Sequence of chain 40.C:
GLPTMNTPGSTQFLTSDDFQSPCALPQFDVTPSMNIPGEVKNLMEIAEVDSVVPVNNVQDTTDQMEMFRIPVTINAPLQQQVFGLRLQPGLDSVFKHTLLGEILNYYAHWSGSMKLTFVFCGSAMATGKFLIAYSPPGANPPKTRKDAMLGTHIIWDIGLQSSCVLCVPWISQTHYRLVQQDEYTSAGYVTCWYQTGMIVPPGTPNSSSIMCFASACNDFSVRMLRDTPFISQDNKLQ

Sequence of chain 36.C:
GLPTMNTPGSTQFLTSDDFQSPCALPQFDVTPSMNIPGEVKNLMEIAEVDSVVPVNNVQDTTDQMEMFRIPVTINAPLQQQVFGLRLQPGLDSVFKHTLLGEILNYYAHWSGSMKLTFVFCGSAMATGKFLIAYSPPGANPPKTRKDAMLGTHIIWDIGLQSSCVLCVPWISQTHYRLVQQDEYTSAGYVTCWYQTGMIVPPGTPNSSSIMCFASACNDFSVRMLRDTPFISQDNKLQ

Binding-site contacts:
Ligand atom N2 contacts residue W711 of chain 40.F at 2.9 Å.
Ligand atom C6C contacts residue ILE186 of chain 40.A at 3.9 Å (hydrophobic).
Ligand atom N3A contacts residue TYR146 of chain 40.A at 4.0 Å.
Ligand atom C3 contacts residue W711 of chain 40.F at 3.3 Å.
Ligand atom O1 contacts residue THR97 of chain 40.A at 3.4 Å (h-bond).
Ligand atom C1C contacts residue THR97 of chain 40.A at 3.9 Å.
Ligand atom C3B contacts residue ILE219 of chain 40.A at 3.8 Å (hydrophobic).
Ligand atom C4B contacts residue ILE183 of chain 40.A at 4.0 Å (hydrophobic).
Ligand atom C3C contacts residue LEU216 of chain 40.A at 3.7 Å (hydrophobic).
Ligand atom C4C contacts residue MET117 of chain 40.A at 3.9 Å (hydrophobic).
Ligand atom C2B contacts residue ILE219 of chain 40.A at 3.8 Å (hydrophobic).
Ligand atom C5A contacts residue ILE170 of chain 40.A at 3.8 Å (hydrophobic).
Ligand atom C31 contacts residue W711 of chain 40.F at 3.0 Å.
Ligand atom O1B contacts residue ILE95 of chain 40.A at 3.6 Å.
Ligand atom C6B contacts residue TYR146 of chain 40.A at 3.8 Å (hydrophobic).
Ligand atom N3A contacts residue MET181 of chain 40.A at 3.3 Å.
Ligand atom N2 contacts residue THR97 of chain 40.A at 3.7 Å.
Ligand atom O1A contacts residue PHE121 of chain 40.A at 4.0 Å.
Ligand atom C2C contacts residue LEU216 of chain 40.A at 3.7 Å (hydrophobic).
Ligand atom C4A contacts residue LEU14 of chain 36.C at 4.0 Å (hydrophobic).
Ligand atom O1 contacts residue W711 of chain 40.F at 3.7 Å.
Ligand atom C5A contacts residue PRO168 of chain 40.A at 4.0 Å (hydrophobic).
Ligand atom C5A contacts residue ILE144 of chain 40.A at 3.7 Å (hydrophobic).
Ligand atom C4A contacts residue MET181 of chain 40.A at 3.6 Å (hydrophobic).
Ligand atom N3A contacts residue ALA24 of chain 40.C at 3.8 Å.
Ligand atom C2A contacts residue MET181 of chain 40.A at 3.7 Å (hydrophobic).
Ligand atom C5B contacts residue ILE183 of chain 40.A at 3.7 Å (hydrophobic).
Ligand atom C1B contacts residue ILE183 of chain 40.A at 4.0 Å (hydrophobic).
Ligand atom C4B contacts residue TYR146 of chain 40.A at 3.7 Å (hydrophobic).
Ligand atom C4 contacts residue TYR192 of chain 40.A at 3.5 Å (hydrophobic).
Ligand atom C3C contacts residue TYR192 of chain 40.A at 4.0 Å (hydrophobic).
Ligand atom C4A contacts residue ALA24 of chain 40.C at 4.0 Å (hydrophobic).
Ligand atom C6B contacts residue ILE183 of chain 40.A at 3.6 Å (hydrophobic).
Ligand atom C2A contacts residue TYR146 of chain 40.A at 3.7 Å (hydrophobic).
Ligand atom C5B contacts residue TYR146 of chain 40.A at 3.4 Å (hydrophobic).
Ligand atom C31 contacts residue ASN214 of chain 40.A at 3.3 Å.
Ligand atom C2C contacts residue THR97 of chain 40.A at 3.9 Å.
Ligand atom C4A contacts residue ILE170 of chain 40.A at 3.9 Å (hydrophobic).
Ligand atom C31 contacts residue LEU216 of chain 40.A at 3.4 Å (hydrophobic).
Ligand atom C1C contacts residue PHE115 of chain 40.A at 3.9 Å (hydrophobic).

The protein below binds the small molecule below.
Small molecule (SMILES): Cc1cc(CCCCCCCOc2ccc(C3=NCCO3)cc2)on1

Sequence of chain 40.A:
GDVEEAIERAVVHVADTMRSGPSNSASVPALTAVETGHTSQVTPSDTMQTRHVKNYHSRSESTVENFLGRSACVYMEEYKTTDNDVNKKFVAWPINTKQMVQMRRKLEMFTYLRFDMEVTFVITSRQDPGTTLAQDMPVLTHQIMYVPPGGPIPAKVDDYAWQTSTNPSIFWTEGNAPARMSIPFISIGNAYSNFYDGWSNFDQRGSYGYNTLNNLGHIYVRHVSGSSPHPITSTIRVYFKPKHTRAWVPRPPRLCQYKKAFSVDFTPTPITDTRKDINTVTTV